Sequence of chain 12.E:
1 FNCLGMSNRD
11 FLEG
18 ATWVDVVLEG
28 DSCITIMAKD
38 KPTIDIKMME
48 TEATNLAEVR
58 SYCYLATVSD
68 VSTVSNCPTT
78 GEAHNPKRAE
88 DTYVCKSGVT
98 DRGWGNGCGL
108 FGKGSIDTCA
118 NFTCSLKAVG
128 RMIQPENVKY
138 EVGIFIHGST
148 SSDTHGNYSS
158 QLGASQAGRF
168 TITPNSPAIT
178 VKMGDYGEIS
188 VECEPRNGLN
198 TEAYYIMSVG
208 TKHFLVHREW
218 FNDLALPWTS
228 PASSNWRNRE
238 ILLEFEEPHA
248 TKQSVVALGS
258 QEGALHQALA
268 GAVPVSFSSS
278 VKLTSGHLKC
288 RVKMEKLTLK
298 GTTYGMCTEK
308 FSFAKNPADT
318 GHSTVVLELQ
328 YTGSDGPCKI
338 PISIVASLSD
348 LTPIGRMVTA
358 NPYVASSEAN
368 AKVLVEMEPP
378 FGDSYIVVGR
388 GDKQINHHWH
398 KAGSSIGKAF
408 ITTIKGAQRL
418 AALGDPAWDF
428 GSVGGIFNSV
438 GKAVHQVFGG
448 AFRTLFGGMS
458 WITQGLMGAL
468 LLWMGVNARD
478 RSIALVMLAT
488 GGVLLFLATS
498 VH

A protein and the small-molecule ligand that binds it are described below.
Small molecule (SMILES): CC(=O)N[C@@H]1[C@@H](O)[C@H](O)[C@@H](CO)O[C@H]1O

Binding-site contacts:
Ligand atom C5 contacts residue ASN154 of chain 12.E at 3.6 Å.
Ligand atom C2 contacts residue ASN154 of chain 12.E at 2.5 Å.
Ligand atom C3 contacts residue ASN154 of chain 12.E at 3.8 Å.
Ligand atom O5 contacts residue ASN154 of chain 12.E at 2.4 Å (h-bond).
Ligand atom C1 contacts residue SER156 of chain 12.E at 4.0 Å.
Ligand atom N2 contacts residue ASN154 of chain 12.E at 2.8 Å (h-bond).
Ligand atom O7 contacts residue ASN154 of chain 12.E at 3.5 Å (h-bond).
Ligand atom C7 contacts residue ASN154 of chain 12.E at 3.3 Å.
Ligand atom C1 contacts residue SER157 of chain 12.E at 4.3 Å.
Ligand atom C8 contacts residue ASN154 of chain 12.E at 3.7 Å.
Ligand atom C4 contacts residue ASN154 of chain 12.E at 4.2 Å.
Ligand atom C1 contacts residue ASN154 of chain 12.E at 1.4 Å.
Ligand atom O5 contacts residue SER157 of chain 12.E at 4.0 Å.
Ligand atom O6 contacts residue SER157 of chain 12.E at 4.2 Å.